Sequence of chain 56.A:
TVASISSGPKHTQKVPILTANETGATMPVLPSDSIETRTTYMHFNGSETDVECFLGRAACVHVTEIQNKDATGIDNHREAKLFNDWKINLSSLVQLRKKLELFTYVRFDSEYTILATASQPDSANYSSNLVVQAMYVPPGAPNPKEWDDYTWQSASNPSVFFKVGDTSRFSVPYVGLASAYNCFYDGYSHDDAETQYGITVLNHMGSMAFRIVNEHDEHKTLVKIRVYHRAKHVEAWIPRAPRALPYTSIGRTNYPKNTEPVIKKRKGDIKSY

Binding-site contacts:
Ligand atom C6B contacts residue LEU106 of chain 56.A at 3.9 Å (hydrophobic).
Ligand atom C5C contacts residue ILE104 of chain 56.A at 3.8 Å (hydrophobic).
Ligand atom C6C contacts residue MET221 of chain 56.A at 3.7 Å (hydrophobic).
Ligand atom C3C contacts residue VAL188 of chain 56.A at 3.3 Å (hydrophobic).
Ligand atom C5 contacts residue TYR152 of chain 56.A at 3.8 Å (hydrophobic).
Ligand atom C3C contacts residue TYR128 of chain 56.A at 3.9 Å (hydrophobic).
Ligand atom O1 contacts residue VAL188 of chain 56.A at 3.8 Å.
Ligand atom C1B contacts residue MET221 of chain 56.A at 3.8 Å (hydrophobic).
Ligand atom C31 contacts residue SER175 of chain 56.A at 3.6 Å.
Ligand atom N3A contacts residue ASN219 of chain 56.A at 3.0 Å (h-bond).
Ligand atom C4A contacts residue ASN219 of chain 56.A at 3.5 Å.
Ligand atom C6C contacts residue VAL191 of chain 56.A at 3.2 Å (hydrophobic).
Ligand atom O1 contacts residue TYR152 of chain 56.A at 3.9 Å.
Ligand atom C3 contacts residue PRO174 of chain 56.A at 3.8 Å (hydrophobic).
Ligand atom C4 contacts residue TYR152 of chain 56.A at 3.9 Å (hydrophobic).
Ligand atom C31 contacts residue VAL176 of chain 56.A at 3.3 Å (hydrophobic).
Ligand atom C2C contacts residue VAL188 of chain 56.A at 3.2 Å (hydrophobic).
Ligand atom C4 contacts residue PHE186 of chain 56.A at 3.6 Å (hydrophobic).
Ligand atom C6B contacts residue TYR197 of chain 56.A at 3.6 Å (hydrophobic).
Ligand atom C3 contacts residue PHE186 of chain 56.A at 3.8 Å (hydrophobic).
Ligand atom C5B contacts residue LEU106 of chain 56.A at 3.5 Å (hydrophobic).
Ligand atom C7C contacts residue TYR128 of chain 56.A at 3.6 Å (hydrophobic).
Ligand atom C5 contacts residue PHE186 of chain 56.A at 3.5 Å (hydrophobic).
Ligand atom C7C contacts residue TYR197 of chain 56.A at 3.8 Å (hydrophobic).
Ligand atom O1B contacts residue TYR128 of chain 56.A at 3.9 Å.
Ligand atom C2B contacts residue MET221 of chain 56.A at 3.5 Å (hydrophobic).
Ligand atom C5B contacts residue TYR197 of chain 56.A at 3.7 Å (hydrophobic).
Ligand atom C4 contacts residue MET224 of chain 56.A at 3.8 Å (hydrophobic).
Ligand atom C5C contacts residue TYR128 of chain 56.A at 3.5 Å (hydrophobic).
Ligand atom C31 contacts residue PRO174 of chain 56.A at 3.4 Å (hydrophobic).
Ligand atom C3B contacts residue MET221 of chain 56.A at 3.8 Å (hydrophobic).
Ligand atom N2 contacts residue PHE186 of chain 56.A at 3.7 Å.
Ligand atom O1 contacts residue ALA24 of chain 56.C at 3.6 Å.
Ligand atom CM1 contacts residue SER107 of chain 56.A at 3.9 Å.
Ligand atom C4C contacts residue TYR152 of chain 56.A at 3.8 Å (hydrophobic).
Ligand atom C4B contacts residue LEU106 of chain 56.A at 3.7 Å (hydrophobic).
Ligand atom N2 contacts residue ALA24 of chain 56.C at 3.4 Å.
Ligand atom O1B contacts residue MET221 of chain 56.A at 3.4 Å.
Ligand atom O1 contacts residue PHE186 of chain 56.A at 3.5 Å.
Ligand atom C31 contacts residue ALA150 of chain 56.A at 3.5 Å (hydrophobic).

A protein and the small-molecule ligand that binds it are described below.
Small molecule (SMILES): Cc1cc(CCCCCCCOc2ccc(C3=N[C@@H](C)CO3)cc2)on1

Sequence of chain 56.C:
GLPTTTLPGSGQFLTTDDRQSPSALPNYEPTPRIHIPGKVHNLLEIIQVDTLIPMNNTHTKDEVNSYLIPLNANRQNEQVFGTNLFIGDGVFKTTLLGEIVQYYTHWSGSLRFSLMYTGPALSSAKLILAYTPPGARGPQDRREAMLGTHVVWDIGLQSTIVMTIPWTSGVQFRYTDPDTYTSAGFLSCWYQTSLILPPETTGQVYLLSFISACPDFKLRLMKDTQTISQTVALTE